Binding-site contacts:
Ligand atom C32 contacts residue SER226 of chain 1.B at 3.6 Å.
Ligand atom O32 contacts residue TRP227 of chain 1.B at 3.2 Å.
Ligand atom C14 contacts residue TRP227 of chain 1.B at 3.6 Å (hydrophobic).
Ligand atom C29 contacts residue ALA200 of chain 1.B at 3.9 Å (hydrophobic).
Ligand atom C7 contacts residue SER205 of chain 1.B at 3.9 Å.
Ligand atom C30 contacts residue GLY228 of chain 1.B at 3.9 Å.
Ligand atom C28 contacts residue ASP199 of chain 1.B at 3.7 Å.
Ligand atom C49 contacts residue GLU229 of chain 1.B at 3.6 Å.
Ligand atom C29 contacts residue GLY228 of chain 1.B at 3.7 Å.
Ligand atom CL21 contacts residue VAL225 of chain 1.B at 3.7 Å.
Ligand atom C30 contacts residue VAL225 of chain 1.B at 3.6 Å (hydrophobic).
Ligand atom C15 contacts residue GLY228 of chain 1.B at 3.5 Å.
Ligand atom N23 contacts residue TRP227 of chain 1.B at 3.8 Å.
Ligand atom C30 contacts residue TRP227 of chain 1.B at 3.6 Å (hydrophobic).
Ligand atom CL21 contacts residue TRP227 of chain 1.B at 3.3 Å.
Ligand atom C28 contacts residue ALA200 of chain 1.B at 3.6 Å (hydrophobic).
Ligand atom C4 contacts residue GLU94 of chain 1.B at 3.8 Å.
Ligand atom C28 contacts residue GLY228 of chain 1.B at 3.8 Å.
Ligand atom C27 contacts residue GLY228 of chain 1.B at 3.8 Å.
Ligand atom N contacts residue GLY228 of chain 1.B at 3.1 Å (h-bond).
Ligand atom N23 contacts residue SER205 of chain 1.B at 3.0 Å (h-bond).
Ligand atom C47 contacts residue GLY228 of chain 1.B at 3.9 Å.
Ligand atom C27 contacts residue ALA200 of chain 1.B at 3.4 Å (hydrophobic).
Ligand atom N23 contacts residue SER226 of chain 1.B at 3.4 Å (h-bond).
Ligand atom C28 contacts residue TRP227 of chain 1.B at 3.8 Å (hydrophobic).
Ligand atom CL21 contacts residue GLY238 of chain 1.B at 3.7 Å.
Ligand atom C2 contacts residue TRP227 of chain 1.B at 3.3 Å (hydrophobic).
Ligand atom C14 contacts residue GLY228 of chain 1.B at 3.5 Å.
Ligand atom C31 contacts residue GLY228 of chain 1.B at 3.5 Å.
Ligand atom C29 contacts residue TRP227 of chain 1.B at 3.4 Å (hydrophobic).
Ligand atom C5 contacts residue TYR47 of chain 1.B at 3.5 Å (hydrophobic).
Ligand atom C24 contacts residue SER205 of chain 1.B at 3.2 Å.
Ligand atom CL21 contacts residue PHE239 of chain 1.B at 3.2 Å.
Ligand atom C27 contacts residue GLY230 of chain 1.B at 3.7 Å.
Ligand atom O32 contacts residue GLY228 of chain 1.B at 2.7 Å (h-bond).
Ligand atom C3 contacts residue ASN95 of chain 1.B at 3.7 Å.
Ligand atom C32 contacts residue HIS43 of chain 1.B at 3.8 Å.
Ligand atom C49 contacts residue GLY228 of chain 1.B at 3.8 Å.
Ligand atom C35 contacts residue HIS43 of chain 1.B at 3.4 Å.
Ligand atom C31 contacts residue TRP227 of chain 1.B at 3.7 Å (hydrophobic).

This small molecule binds to this protein.
Small molecule (SMILES): CC(=O)N[C@H](CC1CCCCC1)C(=O)N1CCC[C@H]1C(=O)NCc1cccc(Cl)c1

Sequence of chain 1.B:
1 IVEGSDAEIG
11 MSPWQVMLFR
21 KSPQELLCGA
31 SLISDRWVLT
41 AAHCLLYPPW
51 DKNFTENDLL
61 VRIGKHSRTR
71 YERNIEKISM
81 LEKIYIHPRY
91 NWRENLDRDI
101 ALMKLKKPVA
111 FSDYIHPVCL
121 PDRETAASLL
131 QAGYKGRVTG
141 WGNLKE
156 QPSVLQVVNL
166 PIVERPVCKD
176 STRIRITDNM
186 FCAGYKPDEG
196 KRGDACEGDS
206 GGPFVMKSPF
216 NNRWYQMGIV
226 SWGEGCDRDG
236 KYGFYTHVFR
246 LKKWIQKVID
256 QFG